A protein and the small-molecule ligand that binds it are described below.
Small molecule (SMILES): CC(=O)N[C@H]1CO[C@H](CO)[C@@H](O[C@H]2O[C@H](CO)[C@@H](O)[C@H](O)[C@@H]2O)[C@@H]1O

Binding-site contacts:
Ligand atom C4 contacts residue ASN1121 of chain 1.A at 4.2 Å.
Ligand atom C1 contacts residue ASN1121 of chain 1.A at 1.4 Å.
Ligand atom C3 contacts residue ASN1121 of chain 1.A at 3.8 Å.
Ligand atom C8 contacts residue ASN1121 of chain 1.A at 4.2 Å.
Ligand atom O7 contacts residue ASN1121 of chain 1.A at 3.3 Å (h-bond).
Ligand atom N2 contacts residue ASN1121 of chain 1.A at 2.9 Å (h-bond).
Ligand atom C5 contacts residue ASN1121 of chain 1.A at 3.6 Å.
Ligand atom C7 contacts residue ASN1121 of chain 1.A at 3.3 Å.
Ligand atom O5 contacts residue ASN1121 of chain 1.A at 2.3 Å (h-bond).
Ligand atom C2 contacts residue ASN1121 of chain 1.A at 2.4 Å.

Sequence of chain 1.A:
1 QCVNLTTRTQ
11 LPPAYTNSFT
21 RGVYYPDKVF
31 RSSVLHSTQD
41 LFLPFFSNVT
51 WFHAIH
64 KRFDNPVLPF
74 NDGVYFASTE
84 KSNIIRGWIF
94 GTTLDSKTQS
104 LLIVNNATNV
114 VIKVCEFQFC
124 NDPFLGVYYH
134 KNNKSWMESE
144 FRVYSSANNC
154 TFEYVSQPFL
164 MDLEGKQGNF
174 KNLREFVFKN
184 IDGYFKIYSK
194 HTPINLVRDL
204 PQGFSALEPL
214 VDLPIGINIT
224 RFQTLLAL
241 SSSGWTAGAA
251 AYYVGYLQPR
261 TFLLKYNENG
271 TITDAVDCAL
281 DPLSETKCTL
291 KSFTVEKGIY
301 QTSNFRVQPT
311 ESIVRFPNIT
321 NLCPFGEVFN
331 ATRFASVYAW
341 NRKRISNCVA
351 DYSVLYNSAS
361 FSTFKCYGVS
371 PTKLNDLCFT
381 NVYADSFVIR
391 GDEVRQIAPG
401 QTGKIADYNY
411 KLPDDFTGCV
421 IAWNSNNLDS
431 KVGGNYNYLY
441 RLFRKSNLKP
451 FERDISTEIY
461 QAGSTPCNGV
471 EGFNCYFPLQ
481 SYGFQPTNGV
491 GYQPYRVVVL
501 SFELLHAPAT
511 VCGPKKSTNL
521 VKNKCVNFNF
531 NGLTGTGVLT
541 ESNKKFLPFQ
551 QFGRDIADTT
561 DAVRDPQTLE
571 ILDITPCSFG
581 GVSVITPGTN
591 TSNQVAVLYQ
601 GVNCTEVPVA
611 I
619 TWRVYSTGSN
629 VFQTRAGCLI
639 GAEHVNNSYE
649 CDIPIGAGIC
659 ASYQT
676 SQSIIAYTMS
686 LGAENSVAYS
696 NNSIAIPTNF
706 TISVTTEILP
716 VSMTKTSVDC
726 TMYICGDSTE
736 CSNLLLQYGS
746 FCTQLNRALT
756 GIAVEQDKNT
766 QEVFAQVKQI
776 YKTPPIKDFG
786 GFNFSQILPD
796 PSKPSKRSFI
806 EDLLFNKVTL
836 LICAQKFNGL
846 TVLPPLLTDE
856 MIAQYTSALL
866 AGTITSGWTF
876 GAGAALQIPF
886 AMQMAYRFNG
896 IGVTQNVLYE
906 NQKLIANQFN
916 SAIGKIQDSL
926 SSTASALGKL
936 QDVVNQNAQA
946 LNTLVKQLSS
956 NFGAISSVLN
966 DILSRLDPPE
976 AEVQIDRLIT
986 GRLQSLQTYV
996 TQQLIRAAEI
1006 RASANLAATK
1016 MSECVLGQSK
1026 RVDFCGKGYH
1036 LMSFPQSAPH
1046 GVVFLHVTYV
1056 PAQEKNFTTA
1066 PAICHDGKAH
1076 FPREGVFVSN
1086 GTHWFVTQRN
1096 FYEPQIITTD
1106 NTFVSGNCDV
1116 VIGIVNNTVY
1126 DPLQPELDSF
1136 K